Sequence of chain 1.A:
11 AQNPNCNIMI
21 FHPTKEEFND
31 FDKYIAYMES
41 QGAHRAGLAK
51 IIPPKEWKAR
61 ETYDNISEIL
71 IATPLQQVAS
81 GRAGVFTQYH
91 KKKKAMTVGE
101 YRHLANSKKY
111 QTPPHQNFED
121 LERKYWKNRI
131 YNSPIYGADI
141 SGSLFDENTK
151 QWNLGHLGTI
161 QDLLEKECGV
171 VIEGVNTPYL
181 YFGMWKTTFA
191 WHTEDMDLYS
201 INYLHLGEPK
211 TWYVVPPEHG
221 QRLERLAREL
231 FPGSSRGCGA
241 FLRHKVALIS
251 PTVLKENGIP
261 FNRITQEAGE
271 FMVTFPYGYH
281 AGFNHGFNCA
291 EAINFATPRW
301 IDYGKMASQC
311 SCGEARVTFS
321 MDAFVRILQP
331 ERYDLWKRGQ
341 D

The protein below binds the small molecule below.
Small molecule (SMILES): [NH3+]NC(=O)c1ccc(-c2nn[nH]n2)cc1

Binding-site contacts:
Ligand atom NAA contacts residue THR188 of chain 1.A at 3.4 Å (h-bond).
Ligand atom CAI contacts residue PHE189 of chain 1.A at 3.6 Å (hydrophobic).
Ligand atom NAN contacts residue EDO1 of chain 1.J at 3.9 Å.
Ligand atom NAA contacts residue TYR136 of chain 1.A at 3.0 Å.
Ligand atom CAJ contacts residue LYS210 of chain 1.A at 3.8 Å.
Ligand atom NAN contacts residue HIS192 of chain 1.A at 3.4 Å (h-bond).
Ligand atom CAD contacts residue TYR136 of chain 1.A at 3.7 Å (hydrophobic).
Ligand atom CAL contacts residue HIS192 of chain 1.A at 3.4 Å.
Ligand atom OAM contacts residue PHE189 of chain 1.A at 3.9 Å.
Ligand atom NAA contacts residue GLN77 of chain 1.A at 3.9 Å.
Ligand atom NAA contacts residue THR187 of chain 1.A at 3.7 Å.
Ligand atom CAF contacts residue PHE189 of chain 1.A at 3.3 Å (hydrophobic).
Ligand atom NAB contacts residue TYR136 of chain 1.A at 3.0 Å.
Ligand atom NAB contacts residue THR188 of chain 1.A at 3.3 Å (h-bond).
Ligand atom NAC contacts residue ASN284 of chain 1.A at 3.1 Å (h-bond).
Ligand atom OAM contacts residue HIS280 of chain 1.A at 3.1 Å (h-bond).
Ligand atom CAL contacts residue NI1 of chain 1.C at 2.8 Å.
Ligand atom NAO contacts residue EDO1 of chain 1.J at 3.4 Å (h-bond).
Ligand atom NAO contacts residue HIS280 of chain 1.A at 4.2 Å.
Ligand atom NAN contacts residue NI1 of chain 1.C at 2.8 Å (h-bond).
Ligand atom CAG contacts residue NI1 of chain 1.C at 4.2 Å.
Ligand atom NAC contacts residue TYR136 of chain 1.A at 3.4 Å.
Ligand atom OAM contacts residue NI1 of chain 1.C at 2.1 Å (h-bond).
Ligand atom NAC contacts residue THR187 of chain 1.A at 3.2 Å (h-bond).
Ligand atom NAE contacts residue ASN284 of chain 1.A at 3.3 Å (h-bond).
Ligand atom NAB contacts residue PHE189 of chain 1.A at 3.9 Å.
Ligand atom OAM contacts residue HIS192 of chain 1.A at 2.9 Å (h-bond).
Ligand atom CAK contacts residue PHE189 of chain 1.A at 3.5 Å (hydrophobic).
Ligand atom NAO contacts residue GLU194 of chain 1.A at 3.0 Å (salt-bridge).
Ligand atom CAD contacts residue PHE189 of chain 1.A at 3.9 Å (hydrophobic).
Ligand atom CAG contacts residue PHE189 of chain 1.A at 3.7 Å (hydrophobic).
Ligand atom NAC contacts residue THR188 of chain 1.A at 4.0 Å.
Ligand atom OAM contacts residue GLU194 of chain 1.A at 4.1 Å.
Ligand atom NAE contacts residue TYR136 of chain 1.A at 4.1 Å.
Ligand atom CAL contacts residue HIS280 of chain 1.A at 4.2 Å.
Ligand atom CAH contacts residue PHE189 of chain 1.A at 3.5 Å (hydrophobic).
Ligand atom NAO contacts residue HIS192 of chain 1.A at 3.0 Å (h-bond).
Ligand atom NAO contacts residue NI1 of chain 1.C at 2.0 Å (h-bond).
Ligand atom NAB contacts residue GLN77 of chain 1.A at 4.2 Å.
Ligand atom CAJ contacts residue PHE189 of chain 1.A at 3.3 Å (hydrophobic).